The protein below binds the small molecule below.
Small molecule (SMILES): CC(=O)N[C@H]1[C@H](O[C@H]2[C@H](O)[C@@H](NC(C)=O)CO[C@@H]2CO)O[C@H](CO)[C@@H](O)[C@@H]1O

Binding-site contacts:
Ligand atom C5 contacts residue ASN1130 of chain 1.A at 3.6 Å.
Ligand atom N2 contacts residue ASN1130 of chain 1.A at 2.9 Å (h-bond).
Ligand atom C4 contacts residue ASN1130 of chain 1.A at 4.0 Å.
Ligand atom C1 contacts residue ASN1130 of chain 1.A at 1.4 Å.
Ligand atom C3 contacts residue ASN1130 of chain 1.A at 3.7 Å.
Ligand atom C7 contacts residue ASN1130 of chain 1.A at 3.0 Å.
Ligand atom C2 contacts residue ASN1130 of chain 1.A at 2.3 Å.
Ligand atom O5 contacts residue ASN1130 of chain 1.A at 2.2 Å (h-bond).
Ligand atom C8 contacts residue ASN1130 of chain 1.A at 3.6 Å.
Ligand atom O7 contacts residue ASN1130 of chain 1.A at 3.3 Å (h-bond).

Sequence of chain 1.A:
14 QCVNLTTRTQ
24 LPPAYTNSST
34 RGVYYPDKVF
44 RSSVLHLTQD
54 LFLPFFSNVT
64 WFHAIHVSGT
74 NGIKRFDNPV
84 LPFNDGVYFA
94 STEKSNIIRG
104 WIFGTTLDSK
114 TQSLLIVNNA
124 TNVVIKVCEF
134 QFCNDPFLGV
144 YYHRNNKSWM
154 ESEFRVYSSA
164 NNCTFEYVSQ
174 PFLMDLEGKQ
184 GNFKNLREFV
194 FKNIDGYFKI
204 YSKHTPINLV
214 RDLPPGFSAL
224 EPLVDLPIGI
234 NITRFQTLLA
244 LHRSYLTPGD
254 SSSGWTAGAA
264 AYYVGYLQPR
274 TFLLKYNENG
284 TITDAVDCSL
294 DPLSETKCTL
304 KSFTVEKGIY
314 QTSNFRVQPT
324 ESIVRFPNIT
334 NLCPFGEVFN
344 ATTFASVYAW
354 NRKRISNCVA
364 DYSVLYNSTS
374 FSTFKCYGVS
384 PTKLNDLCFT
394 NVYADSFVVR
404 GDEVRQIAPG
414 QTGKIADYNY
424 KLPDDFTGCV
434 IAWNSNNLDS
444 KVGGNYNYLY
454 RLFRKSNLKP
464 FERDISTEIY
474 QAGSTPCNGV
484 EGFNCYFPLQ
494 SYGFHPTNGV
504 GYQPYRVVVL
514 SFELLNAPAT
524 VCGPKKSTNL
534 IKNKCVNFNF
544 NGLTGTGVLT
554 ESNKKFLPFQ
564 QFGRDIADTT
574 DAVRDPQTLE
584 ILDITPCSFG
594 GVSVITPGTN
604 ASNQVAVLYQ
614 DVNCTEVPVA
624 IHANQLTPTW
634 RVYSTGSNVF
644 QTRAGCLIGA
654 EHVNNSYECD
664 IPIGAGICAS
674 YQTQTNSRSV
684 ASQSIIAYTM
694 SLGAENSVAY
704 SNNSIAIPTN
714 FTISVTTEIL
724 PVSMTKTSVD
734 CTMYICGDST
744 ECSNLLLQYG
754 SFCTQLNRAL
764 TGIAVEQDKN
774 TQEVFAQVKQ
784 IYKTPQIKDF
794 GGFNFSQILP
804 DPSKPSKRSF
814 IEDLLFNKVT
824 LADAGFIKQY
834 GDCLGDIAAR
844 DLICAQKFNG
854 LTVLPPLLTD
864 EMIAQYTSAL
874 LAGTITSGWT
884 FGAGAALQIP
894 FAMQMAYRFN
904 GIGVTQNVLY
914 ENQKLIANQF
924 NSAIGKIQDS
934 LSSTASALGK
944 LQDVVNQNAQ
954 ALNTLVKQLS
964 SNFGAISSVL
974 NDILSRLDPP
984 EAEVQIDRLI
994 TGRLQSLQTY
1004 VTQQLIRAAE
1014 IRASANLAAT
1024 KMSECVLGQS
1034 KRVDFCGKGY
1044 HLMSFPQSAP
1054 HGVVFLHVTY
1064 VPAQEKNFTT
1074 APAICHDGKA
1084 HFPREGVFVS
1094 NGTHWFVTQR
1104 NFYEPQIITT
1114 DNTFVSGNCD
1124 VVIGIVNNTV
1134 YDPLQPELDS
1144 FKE